Binding-site contacts:
Ligand atom C1 contacts residue ASN55 of chain 1.A at 1.4 Å.
Ligand atom O6 contacts residue VAL49 of chain 1.A at 2.9 Å.
Ligand atom O5 contacts residue ASN55 of chain 1.A at 2.4 Å (h-bond).
Ligand atom C6 contacts residue VAL49 of chain 1.A at 3.8 Å (hydrophobic).
Ligand atom C2 contacts residue ASN55 of chain 1.A at 2.5 Å.
Ligand atom C4 contacts residue ASN55 of chain 1.A at 4.2 Å.
Ligand atom N2 contacts residue ASN55 of chain 1.A at 2.9 Å (h-bond).
Ligand atom O6 contacts residue ASN55 of chain 1.A at 4.4 Å.
Ligand atom C7 contacts residue ASN55 of chain 1.A at 3.7 Å.
Ligand atom O7 contacts residue ASN55 of chain 1.A at 3.7 Å.
Ligand atom C5 contacts residue ASN55 of chain 1.A at 3.7 Å.
Ligand atom C3 contacts residue ASN55 of chain 1.A at 3.8 Å.

This protein binds this small molecule.
Small molecule (SMILES): CC(=O)N[C@@H]1[C@@H](O)[C@H](O)[C@@H](CO)O[C@H]1O

Sequence of chain 1.A:
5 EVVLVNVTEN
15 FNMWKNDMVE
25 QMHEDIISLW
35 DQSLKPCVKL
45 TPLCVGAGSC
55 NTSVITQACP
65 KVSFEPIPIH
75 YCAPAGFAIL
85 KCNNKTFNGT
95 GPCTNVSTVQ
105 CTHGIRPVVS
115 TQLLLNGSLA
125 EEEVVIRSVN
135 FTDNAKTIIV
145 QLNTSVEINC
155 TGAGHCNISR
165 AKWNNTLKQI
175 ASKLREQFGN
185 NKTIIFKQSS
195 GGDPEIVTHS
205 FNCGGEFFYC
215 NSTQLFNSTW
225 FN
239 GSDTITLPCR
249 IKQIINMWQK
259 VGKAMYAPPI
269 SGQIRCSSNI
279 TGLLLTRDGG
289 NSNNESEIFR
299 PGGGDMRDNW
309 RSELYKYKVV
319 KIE